Sequence of chain 1.D:
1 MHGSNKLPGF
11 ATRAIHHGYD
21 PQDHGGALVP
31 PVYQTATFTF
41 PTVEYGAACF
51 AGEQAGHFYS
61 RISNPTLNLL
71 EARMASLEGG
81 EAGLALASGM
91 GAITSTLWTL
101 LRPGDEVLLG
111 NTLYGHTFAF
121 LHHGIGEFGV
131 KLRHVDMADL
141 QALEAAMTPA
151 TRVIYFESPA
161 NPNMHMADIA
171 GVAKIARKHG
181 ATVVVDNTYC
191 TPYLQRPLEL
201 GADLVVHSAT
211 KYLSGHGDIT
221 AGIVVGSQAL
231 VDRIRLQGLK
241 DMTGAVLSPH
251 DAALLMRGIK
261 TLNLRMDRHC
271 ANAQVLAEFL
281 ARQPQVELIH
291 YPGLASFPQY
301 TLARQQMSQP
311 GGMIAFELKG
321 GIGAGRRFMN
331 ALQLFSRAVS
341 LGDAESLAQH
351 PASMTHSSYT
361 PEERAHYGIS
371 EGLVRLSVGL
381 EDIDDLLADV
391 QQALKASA

Binding-site contacts:
Ligand atom CB contacts residue TYR59 of chain 1.D at 4.3 Å (hydrophobic).
Ligand atom CA contacts residue LEU341 of chain 1.C at 3.8 Å (hydrophobic).
Ligand atom SD contacts residue TYR114 of chain 1.C at 3.2 Å (h-bond).
Ligand atom CG contacts residue TYR59 of chain 1.D at 3.8 Å (hydrophobic).
Ligand atom CB contacts residue VAL339 of chain 1.C at 4.3 Å (hydrophobic).
Ligand atom O contacts residue ARG375 of chain 1.C at 3.8 Å.
Ligand atom C contacts residue GLN349 of chain 1.C at 3.7 Å.
Ligand atom O contacts residue GLN349 of chain 1.C at 4.1 Å.
Ligand atom C contacts residue SER340 of chain 1.C at 3.7 Å.
Ligand atom N contacts residue LEU341 of chain 1.C at 3.6 Å.
Ligand atom CB contacts residue SER340 of chain 1.C at 3.3 Å.
Ligand atom SD contacts residue TYR59 of chain 1.D at 3.8 Å.
Ligand atom CA contacts residue ARG375 of chain 1.C at 3.9 Å.
Ligand atom C contacts residue ARG375 of chain 1.C at 3.5 Å.
Ligand atom CG contacts residue TYR114 of chain 1.C at 3.0 Å (hydrophobic).
Ligand atom OXT contacts residue GLN349 of chain 1.C at 2.7 Å (h-bond).
Ligand atom CA contacts residue TYR114 of chain 1.C at 4.0 Å (hydrophobic).
Ligand atom SD contacts residue VAL339 of chain 1.C at 3.6 Å.
Ligand atom CA contacts residue SER340 of chain 1.C at 3.6 Å.
Ligand atom CA contacts residue LLP211 of chain 1.C at 3.7 Å.
Ligand atom OXT contacts residue VAL339 of chain 1.C at 3.4 Å.
Ligand atom C contacts residue TYR114 of chain 1.C at 4.1 Å (hydrophobic).
Ligand atom N contacts residue ARG375 of chain 1.C at 4.1 Å.
Ligand atom CG contacts residue LLP211 of chain 1.C at 3.4 Å.
Ligand atom CB contacts residue TYR114 of chain 1.C at 4.2 Å (hydrophobic).
Ligand atom OXT contacts residue ARG375 of chain 1.C at 3.0 Å (salt-bridge).
Ligand atom N contacts residue LLP211 of chain 1.C at 2.9 Å (h-bond).
Ligand atom OXT contacts residue SER340 of chain 1.C at 3.1 Å (h-bond).
Ligand atom CB contacts residue LLP211 of chain 1.C at 3.5 Å.
Ligand atom N contacts residue TYR114 of chain 1.C at 3.4 Å.
Ligand atom C contacts residue VAL339 of chain 1.C at 4.2 Å (hydrophobic).
Ligand atom O contacts residue TYR114 of chain 1.C at 3.4 Å.

This small molecule binds to this protein.
Small molecule (SMILES): N[C@@H](CCS)C(=O)O

Sequence of chain 1.C:
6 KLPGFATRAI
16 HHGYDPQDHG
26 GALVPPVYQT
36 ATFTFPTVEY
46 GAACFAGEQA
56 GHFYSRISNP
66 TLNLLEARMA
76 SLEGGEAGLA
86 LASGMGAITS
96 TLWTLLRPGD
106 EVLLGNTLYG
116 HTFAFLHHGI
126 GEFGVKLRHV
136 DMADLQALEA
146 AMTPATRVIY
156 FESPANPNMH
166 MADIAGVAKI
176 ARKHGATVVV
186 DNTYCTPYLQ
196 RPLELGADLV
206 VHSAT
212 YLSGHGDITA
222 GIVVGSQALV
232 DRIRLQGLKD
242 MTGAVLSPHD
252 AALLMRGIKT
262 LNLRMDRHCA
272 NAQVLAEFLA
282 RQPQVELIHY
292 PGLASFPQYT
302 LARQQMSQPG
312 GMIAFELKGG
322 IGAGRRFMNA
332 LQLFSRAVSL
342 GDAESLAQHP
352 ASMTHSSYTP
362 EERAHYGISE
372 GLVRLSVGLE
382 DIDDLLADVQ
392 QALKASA